Binding-site contacts:
Ligand atom C5 contacts residue SER211 of chain 1.C at 4.4 Å.
Ligand atom C7 contacts residue ILE194 of chain 1.C at 4.3 Å (hydrophobic).
Ligand atom C7 contacts residue ASN149 of chain 1.C at 3.6 Å.
Ligand atom C8 contacts residue LYS192 of chain 1.C at 4.4 Å.
Ligand atom C8 contacts residue LYS196 of chain 1.C at 4.0 Å.
Ligand atom C2 contacts residue ILE194 of chain 1.C at 3.6 Å (hydrophobic).
Ligand atom C7 contacts residue ASP190 of chain 1.C at 4.4 Å.
Ligand atom C7 contacts residue SER211 of chain 1.C at 3.6 Å.
Ligand atom O4 contacts residue ILE194 of chain 1.C at 3.2 Å.
Ligand atom O5 contacts residue ASN149 of chain 1.C at 2.3 Å (h-bond).
Ligand atom C3 contacts residue SER211 of chain 1.C at 4.0 Å.
Ligand atom O7 contacts residue LYS192 of chain 1.C at 3.5 Å.
Ligand atom C8 contacts residue TYR191 of chain 1.C at 4.5 Å (hydrophobic).
Ligand atom C8 contacts residue ASP190 of chain 1.C at 3.3 Å.
Ligand atom C5 contacts residue ASN149 of chain 1.C at 3.6 Å.
Ligand atom C8 contacts residue LYS213 of chain 1.C at 3.8 Å.
Ligand atom C2 contacts residue ASN149 of chain 1.C at 2.5 Å.
Ligand atom C3 contacts residue ASN149 of chain 1.C at 3.8 Å.
Ligand atom C1 contacts residue ILE194 of chain 1.C at 3.8 Å (hydrophobic).
Ligand atom C1 contacts residue ASN149 of chain 1.C at 1.4 Å.
Ligand atom O7 contacts residue PHE212 of chain 1.C at 4.4 Å.
Ligand atom N2 contacts residue SER211 of chain 1.C at 4.4 Å.
Ligand atom N2 contacts residue ASN149 of chain 1.C at 2.9 Å (h-bond).
Ligand atom O7 contacts residue ASN149 of chain 1.C at 3.9 Å.
Ligand atom O7 contacts residue SER211 of chain 1.C at 2.4 Å (h-bond).
Ligand atom C4 contacts residue ILE194 of chain 1.C at 4.4 Å (hydrophobic).
Ligand atom O5 contacts residue ILE194 of chain 1.C at 4.0 Å.
Ligand atom C1 contacts residue SER211 of chain 1.C at 4.0 Å.
Ligand atom O5 contacts residue LYS192 of chain 1.C at 4.2 Å.
Ligand atom O7 contacts residue LYS196 of chain 1.C at 3.9 Å.
Ligand atom O7 contacts residue ILE194 of chain 1.C at 3.9 Å.
Ligand atom N2 contacts residue ILE194 of chain 1.C at 4.2 Å.
Ligand atom O3 contacts residue LYS192 of chain 1.C at 3.6 Å.
Ligand atom C7 contacts residue LYS192 of chain 1.C at 4.2 Å.
Ligand atom O6 contacts residue LYS192 of chain 1.C at 3.3 Å.
Ligand atom C4 contacts residue ASN149 of chain 1.C at 4.2 Å.
Ligand atom C2 contacts residue SER211 of chain 1.C at 4.4 Å.
Ligand atom C7 contacts residue LYS196 of chain 1.C at 4.4 Å.
Ligand atom C3 contacts residue LYS192 of chain 1.C at 4.3 Å.

Sequence of chain 1.C:
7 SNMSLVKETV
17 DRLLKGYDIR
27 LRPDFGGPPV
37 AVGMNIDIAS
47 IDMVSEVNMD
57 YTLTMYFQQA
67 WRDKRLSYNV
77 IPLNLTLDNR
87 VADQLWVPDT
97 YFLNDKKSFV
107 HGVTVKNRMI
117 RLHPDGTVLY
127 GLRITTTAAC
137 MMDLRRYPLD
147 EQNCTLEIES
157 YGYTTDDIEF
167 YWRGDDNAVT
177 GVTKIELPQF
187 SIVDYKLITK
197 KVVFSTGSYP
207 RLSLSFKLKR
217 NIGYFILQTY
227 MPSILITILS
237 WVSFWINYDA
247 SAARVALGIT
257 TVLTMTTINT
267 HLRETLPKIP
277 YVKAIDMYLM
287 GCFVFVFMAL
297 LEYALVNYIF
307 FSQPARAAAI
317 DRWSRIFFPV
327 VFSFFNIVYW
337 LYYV

The small molecule below binds the protein below.
Small molecule (SMILES): CC(=O)N[C@H]1[C@H](O[C@H]2[C@H](O)[C@@H](NC(C)=O)CO[C@@H]2CO)O[C@H](CO)[C@@H](O[C@@H]2O[C@H](CO)[C@@H](O)[C@H](O)[C@@H]2O)[C@@H]1O